Sequence of chain 3.A:
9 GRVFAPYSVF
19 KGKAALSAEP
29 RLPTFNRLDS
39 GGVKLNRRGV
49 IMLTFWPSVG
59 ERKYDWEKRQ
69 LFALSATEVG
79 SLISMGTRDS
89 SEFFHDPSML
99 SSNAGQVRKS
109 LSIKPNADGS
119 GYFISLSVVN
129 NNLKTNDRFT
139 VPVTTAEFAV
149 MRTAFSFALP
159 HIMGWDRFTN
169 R

Sequence of chain 6.A:
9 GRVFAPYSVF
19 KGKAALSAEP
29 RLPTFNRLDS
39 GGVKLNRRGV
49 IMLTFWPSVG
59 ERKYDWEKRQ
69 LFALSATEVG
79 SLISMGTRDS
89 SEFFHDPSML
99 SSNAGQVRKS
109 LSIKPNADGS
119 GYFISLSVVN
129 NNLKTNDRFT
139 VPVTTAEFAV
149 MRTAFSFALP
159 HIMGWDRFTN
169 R

Binding-site contacts:
Ligand atom O4' contacts residue ASP94 of chain 3.A at 3.3 Å (salt-bridge).
Ligand atom O3' contacts residue ALA71 of chain 3.A at 3.4 Å.
Ligand atom OP1 contacts residue TYR62 of chain 23.A at 2.8 Å (h-bond).
Ligand atom O4' contacts residue HIS93 of chain 3.A at 3.6 Å.
Ligand atom O3' contacts residue SER38 of chain 3.A at 3.4 Å (h-bond).
Ligand atom O4' contacts residue MET50 of chain 3.A at 3.5 Å.
Ligand atom C7 contacts residue SER25 of chain 23.A at 3.4 Å.
Ligand atom C6 contacts residue PHE18 of chain 23.A at 3.5 Å (hydrophobic).
Ligand atom O2 contacts residue LEU69 of chain 3.A at 3.5 Å.
Ligand atom O4 contacts residue LYS21 of chain 6.A at 3.4 Å (salt-bridge).
Ligand atom OP1 contacts residue LYS61 of chain 23.A at 3.0 Å.
Ligand atom C1' contacts residue ASP94 of chain 3.A at 3.2 Å.
Ligand atom N3 contacts residue PHE92 of chain 3.A at 3.3 Å (h-bond).
Ligand atom C5' contacts residue TYR62 of chain 23.A at 3.2 Å (hydrophobic).
Ligand atom C4 contacts residue PHE18 of chain 23.A at 3.4 Å (hydrophobic).
Ligand atom O2 contacts residue ARG60 of chain 23.A at 3.4 Å.
Ligand atom C7 contacts residue HIS93 of chain 3.A at 3.5 Å.
Ligand atom N3 contacts residue LYS21 of chain 6.A at 3.1 Å (salt-bridge).
Ligand atom C5 contacts residue PHE18 of chain 23.A at 3.4 Å (hydrophobic).
Ligand atom O2 contacts residue ASP94 of chain 3.A at 3.0 Å (salt-bridge).
Ligand atom C5 contacts residue HIS93 of chain 3.A at 3.5 Å.
Ligand atom N3 contacts residue PHE18 of chain 23.A at 3.5 Å.
Ligand atom C7 contacts residue LEU36 of chain 3.A at 3.4 Å (hydrophobic).
Ligand atom C1' contacts residue LEU98 of chain 3.A at 3.4 Å (hydrophobic).
Ligand atom O4' contacts residue LEU98 of chain 3.A at 3.4 Å.
Ligand atom OP1 contacts residue HIS93 of chain 3.A at 2.6 Å (h-bond).
Ligand atom OP2 contacts residue LYS107 of chain 3.A at 2.6 Å (salt-bridge).
Ligand atom OP1 contacts residue ALA71 of chain 3.A at 3.0 Å (h-bond).
Ligand atom O4' contacts residue TRP64 of chain 23.A at 3.4 Å (h-bond).
Ligand atom OP1 contacts residue LYS107 of chain 3.A at 2.8 Å (salt-bridge).
Ligand atom C4' contacts residue ASP94 of chain 3.A at 3.6 Å.
Ligand atom O4 contacts residue SER16 of chain 23.A at 3.0 Å (h-bond).
Ligand atom O2 contacts residue LYS21 of chain 6.A at 3.5 Å.
Ligand atom O4' contacts residue TRP54 of chain 23.A at 3.5 Å (h-bond).
Ligand atom C6 contacts residue TRP64 of chain 23.A at 3.4 Å (hydrophobic).
Ligand atom O2 contacts residue MET97 of chain 3.A at 3.3 Å.
Ligand atom N3 contacts residue ARG45 of chain 3.A at 3.5 Å (salt-bridge).
Ligand atom C2 contacts residue PHE18 of chain 23.A at 3.5 Å (hydrophobic).
Ligand atom O2 contacts residue PHE12 of chain 23.A at 2.9 Å.
Ligand atom C2 contacts residue PHE12 of chain 23.A at 3.4 Å (hydrophobic).

The protein below binds the small molecule below.
Small molecule (SMILES): Cc1cn([C@H]2C[C@H](O[P](=O)(O)OC[C@H]3O[C@@H](n4cc(C)c(=O)[nH]c4=O)C[C@@H]3O[P](=O)(O)OC[C@H]3O[C@@H](n4cc(C)c(=O)[nH]c4=O)C[C@@H]3O[P](=O)(O)OC[C@H]3O[C@@H](n4cc(C)c(=O)[nH]c4=O)C[C@@H]3O[P](=O)(O)OC[C@H]3O[C@@H](n4cc(C)c(=O)[nH]c4=O)C[C@@H]3O[P](=O)(O)OC[C@H]3O[C@@H](n4cc(C)c(=O)[nH]c4=O)C[C@@H]3O[P](=O)(O)OC[C@H]3O[C@@H](n4cc(C)c(=O)[nH]c4=O)C[C@@H]3O[P](=O)(O)OC[C@H]3O[C@@H](n4cc(C)c(=O)[nH]c4=O)C[C@@H]3O[P](=O)(O)OC[C@H]3O[C@@H](n4cc(C)c(=O)[nH]c4=O)C[C@@H]3O)[C@@H](COP(=O)=O)O2)c(=O)[nH]c1=O

Sequence of chain 23.A:
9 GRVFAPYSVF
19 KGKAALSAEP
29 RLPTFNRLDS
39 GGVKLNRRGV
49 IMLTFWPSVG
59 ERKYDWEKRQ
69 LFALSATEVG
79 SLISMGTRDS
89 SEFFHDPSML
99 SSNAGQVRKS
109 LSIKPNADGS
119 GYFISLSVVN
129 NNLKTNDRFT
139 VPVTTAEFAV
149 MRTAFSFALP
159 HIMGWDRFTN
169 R